Binding-site contacts:
Ligand atom C1 contacts residue ASN57 of chain 1.A at 1.5 Å.
Ligand atom C4 contacts residue ASN57 of chain 1.A at 4.3 Å.
Ligand atom C5 contacts residue ASN57 of chain 1.A at 3.7 Å.
Ligand atom C7 contacts residue ASN57 of chain 1.A at 3.3 Å.
Ligand atom C3 contacts residue ASN57 of chain 1.A at 3.8 Å.
Ligand atom O7 contacts residue ASN57 of chain 1.A at 3.3 Å (h-bond).
Ligand atom O6 contacts residue THR59 of chain 1.A at 4.0 Å.
Ligand atom C6 contacts residue THR59 of chain 1.A at 3.5 Å.
Ligand atom C2 contacts residue ASN57 of chain 1.A at 2.5 Å.
Ligand atom C5 contacts residue THR59 of chain 1.A at 3.8 Å.
Ligand atom C1 contacts residue THR59 of chain 1.A at 4.1 Å.
Ligand atom C8 contacts residue ASN57 of chain 1.A at 4.4 Å.
Ligand atom N2 contacts residue ASN57 of chain 1.A at 2.9 Å (h-bond).
Ligand atom O5 contacts residue ASN57 of chain 1.A at 2.4 Å (h-bond).
Ligand atom O5 contacts residue THR59 of chain 1.A at 3.6 Å.

A protein and the small-molecule ligand that binds it are described below.
Small molecule (SMILES): CC(=O)N[C@@H]1[C@@H](O)[C@H](O)[C@@H](CO)O[C@H]1O

Sequence of chain 1.A:
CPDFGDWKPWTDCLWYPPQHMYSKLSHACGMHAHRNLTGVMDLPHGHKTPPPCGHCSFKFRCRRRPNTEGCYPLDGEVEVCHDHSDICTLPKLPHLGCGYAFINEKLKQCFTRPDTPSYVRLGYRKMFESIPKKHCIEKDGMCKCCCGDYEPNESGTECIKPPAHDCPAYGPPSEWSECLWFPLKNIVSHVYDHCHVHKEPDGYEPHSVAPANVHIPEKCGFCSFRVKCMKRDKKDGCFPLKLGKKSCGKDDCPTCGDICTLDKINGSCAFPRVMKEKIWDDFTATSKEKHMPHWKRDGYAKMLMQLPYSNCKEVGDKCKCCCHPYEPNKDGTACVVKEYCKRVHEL